Binding-site contacts:
Ligand atom C5 contacts residue ASN277 of chain 1.F at 3.7 Å.
Ligand atom C4 contacts residue ASN277 of chain 1.F at 4.2 Å.
Ligand atom C7 contacts residue ASP55 of chain 1.R at 3.3 Å.
Ligand atom C5 contacts residue GLN57 of chain 1.R at 3.7 Å.
Ligand atom C3 contacts residue LYS291 of chain 1.F at 4.3 Å.
Ligand atom C2 contacts residue GLN57 of chain 1.R at 4.4 Å.
Ligand atom C4 contacts residue LYS291 of chain 1.F at 4.4 Å.
Ligand atom O3 contacts residue TYR54 of chain 1.R at 4.2 Å.
Ligand atom O2 contacts residue GLN57 of chain 1.R at 3.7 Å.
Ligand atom C1 contacts residue VAL289 of chain 1.F at 4.2 Å (hydrophobic).
Ligand atom O2 contacts residue ASP55 of chain 1.R at 4.1 Å.
Ligand atom C6 contacts residue GLN57 of chain 1.R at 4.2 Å.
Ligand atom O6 contacts residue THR58 of chain 1.R at 4.4 Å.
Ligand atom O4 contacts residue GLN57 of chain 1.R at 3.7 Å.
Ligand atom O4 contacts residue TYR54 of chain 1.R at 4.0 Å.
Ligand atom O3 contacts residue LYS291 of chain 1.F at 3.4 Å (salt-bridge).
Ligand atom O6 contacts residue MET106 of chain 1.R at 4.2 Å.
Ligand atom C2 contacts residue ASN277 of chain 1.F at 2.4 Å.
Ligand atom C4 contacts residue GLN57 of chain 1.R at 4.2 Å.
Ligand atom O5 contacts residue ASN277 of chain 1.F at 2.4 Å (h-bond).
Ligand atom O7 contacts residue MET106 of chain 1.R at 4.0 Å.
Ligand atom C8 contacts residue ASP55 of chain 1.R at 3.0 Å.
Ligand atom N2 contacts residue ASN277 of chain 1.F at 2.8 Å (h-bond).
Ligand atom O7 contacts residue ASN277 of chain 1.F at 4.1 Å.
Ligand atom O4 contacts residue LYS291 of chain 1.F at 3.5 Å (salt-bridge).
Ligand atom C7 contacts residue ASN277 of chain 1.F at 3.9 Å.
Ligand atom O6 contacts residue GLY104 of chain 1.R at 3.6 Å.
Ligand atom C6 contacts residue GLY104 of chain 1.R at 4.2 Å.
Ligand atom O7 contacts residue ASP55 of chain 1.R at 2.9 Å (salt-bridge).
Ligand atom C6 contacts residue ARG103 of chain 1.R at 4.1 Å.
Ligand atom O5 contacts residue GLY104 of chain 1.R at 3.3 Å (h-bond).
Ligand atom C2 contacts residue VAL289 of chain 1.F at 4.4 Å (hydrophobic).
Ligand atom C3 contacts residue ASN277 of chain 1.F at 3.8 Å.
Ligand atom N2 contacts residue VAL289 of chain 1.F at 3.8 Å.
Ligand atom O6 contacts residue ARG103 of chain 1.R at 2.9 Å (salt-bridge).
Ligand atom C1 contacts residue GLY104 of chain 1.R at 4.1 Å.
Ligand atom O2 contacts residue GLY56 of chain 1.R at 4.0 Å.
Ligand atom C1 contacts residue ASN277 of chain 1.F at 1.4 Å.

Sequence of chain 1.R:
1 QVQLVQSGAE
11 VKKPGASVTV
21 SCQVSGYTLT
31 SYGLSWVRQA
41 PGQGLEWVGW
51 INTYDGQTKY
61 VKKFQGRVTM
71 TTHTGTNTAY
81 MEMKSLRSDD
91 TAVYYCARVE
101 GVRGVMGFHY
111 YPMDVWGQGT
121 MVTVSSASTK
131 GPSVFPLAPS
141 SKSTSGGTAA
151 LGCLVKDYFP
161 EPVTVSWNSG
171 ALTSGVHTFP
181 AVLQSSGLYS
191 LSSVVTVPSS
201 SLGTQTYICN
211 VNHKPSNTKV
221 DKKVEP

Sequence of chain 1.F:
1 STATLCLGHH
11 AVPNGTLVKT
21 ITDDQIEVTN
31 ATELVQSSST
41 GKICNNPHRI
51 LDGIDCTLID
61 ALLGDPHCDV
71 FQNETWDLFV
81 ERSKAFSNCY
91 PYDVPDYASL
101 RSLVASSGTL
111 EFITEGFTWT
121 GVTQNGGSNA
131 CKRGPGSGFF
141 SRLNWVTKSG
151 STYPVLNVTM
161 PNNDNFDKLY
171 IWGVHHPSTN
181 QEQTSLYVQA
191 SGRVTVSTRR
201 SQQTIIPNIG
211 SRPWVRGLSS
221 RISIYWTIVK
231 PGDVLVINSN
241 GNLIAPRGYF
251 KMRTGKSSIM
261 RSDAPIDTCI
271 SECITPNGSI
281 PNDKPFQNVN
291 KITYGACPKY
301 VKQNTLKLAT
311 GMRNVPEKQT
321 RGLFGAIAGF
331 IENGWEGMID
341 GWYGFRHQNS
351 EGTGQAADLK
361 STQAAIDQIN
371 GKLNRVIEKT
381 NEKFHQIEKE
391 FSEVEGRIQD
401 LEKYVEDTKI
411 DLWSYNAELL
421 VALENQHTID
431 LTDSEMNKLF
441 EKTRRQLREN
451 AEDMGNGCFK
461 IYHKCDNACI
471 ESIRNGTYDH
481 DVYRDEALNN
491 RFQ

This protein binds this small molecule.
Small molecule (SMILES): CC(=O)N[C@H]1[C@H](O[C@H]2[C@H](O)[C@@H](NC(C)=O)CO[C@@H]2CO)O[C@H](CO)[C@@H](O[C@@H]2O[C@H](CO[C@H]3O[C@H](CO[C@H]4O[C@H](CO)[C@@H](O)[C@H](O)[C@@H]4O)[C@@H](O)[C@H](O[C@H]4O[C@H](CO)[C@@H](O)[C@H](O)[C@@H]4O)[C@@H]3O)[C@@H](O)[C@H](O[C@H]3O[C@H](CO)[C@@H](O)[C@H](O)[C@@H]3O)[C@@H]2O)[C@@H]1O